Binding-site contacts:
Ligand atom C2 contacts residue LEU108 of chain 34.E at 3.5 Å (hydrophobic).
Ligand atom C4 contacts residue ASN44 of chain 34.E at 4.3 Å.
Ligand atom C8 contacts residue LEU108 of chain 34.E at 3.7 Å (hydrophobic).
Ligand atom N2 contacts residue ILE109 of chain 34.E at 4.5 Å.
Ligand atom C6 contacts residue GLU55 of chain 48.E at 3.5 Å.
Ligand atom C8 contacts residue VAL62 of chain 34.E at 3.8 Å (hydrophobic).
Ligand atom C7 contacts residue LEU108 of chain 34.E at 3.6 Å (hydrophobic).
Ligand atom C7 contacts residue ASN44 of chain 34.E at 3.4 Å.
Ligand atom O7 contacts residue THR146 of chain 34.E at 3.3 Å.
Ligand atom C3 contacts residue LEU108 of chain 34.E at 3.5 Å (hydrophobic).
Ligand atom O6 contacts residue ARG110 of chain 34.E at 2.9 Å (salt-bridge).
Ligand atom O6 contacts residue GLU55 of chain 48.E at 3.7 Å.
Ligand atom N2 contacts residue LEU108 of chain 34.E at 2.7 Å (h-bond).
Ligand atom C3 contacts residue ASN44 of chain 34.E at 3.8 Å.
Ligand atom O6 contacts residue VAL45 of chain 34.E at 3.9 Å.
Ligand atom N2 contacts residue ASN44 of chain 34.E at 2.9 Å (h-bond).
Ligand atom O5 contacts residue ASN44 of chain 34.E at 2.4 Å (h-bond).
Ligand atom O3 contacts residue LEU108 of chain 34.E at 4.0 Å.
Ligand atom C2 contacts residue ASN44 of chain 34.E at 2.5 Å.
Ligand atom O7 contacts residue ASN44 of chain 34.E at 3.7 Å.
Ligand atom C1 contacts residue LEU108 of chain 34.E at 3.9 Å (hydrophobic).
Ligand atom C8 contacts residue ASN44 of chain 34.E at 4.5 Å.
Ligand atom C7 contacts residue THR146 of chain 34.E at 4.2 Å.
Ligand atom O7 contacts residue LEU108 of chain 34.E at 3.7 Å.
Ligand atom C8 contacts residue THR146 of chain 34.E at 4.1 Å.
Ligand atom C8 contacts residue ILE109 of chain 34.E at 3.8 Å (hydrophobic).
Ligand atom C6 contacts residue ARG110 of chain 34.E at 3.5 Å.
Ligand atom C5 contacts residue ASN44 of chain 34.E at 3.7 Å.
Ligand atom C1 contacts residue ASN44 of chain 34.E at 1.4 Å.
Ligand atom C5 contacts residue ARG110 of chain 34.E at 4.4 Å.

The small molecule below binds the protein below.
Small molecule (SMILES): CC(=O)N[C@H]1[C@H](O[C@H]2[C@H](O)[C@@H](NC(C)=O)CO[C@@H]2CO)O[C@H](CO)[C@@H](O[C@@H]2O[C@H](CO)[C@@H](O)[C@H](O[C@H]3O[C@H](CO)[C@@H](O)[C@H](O)[C@@H]3O)[C@@H]2O)[C@@H]1O

Sequence of chain 48.E:
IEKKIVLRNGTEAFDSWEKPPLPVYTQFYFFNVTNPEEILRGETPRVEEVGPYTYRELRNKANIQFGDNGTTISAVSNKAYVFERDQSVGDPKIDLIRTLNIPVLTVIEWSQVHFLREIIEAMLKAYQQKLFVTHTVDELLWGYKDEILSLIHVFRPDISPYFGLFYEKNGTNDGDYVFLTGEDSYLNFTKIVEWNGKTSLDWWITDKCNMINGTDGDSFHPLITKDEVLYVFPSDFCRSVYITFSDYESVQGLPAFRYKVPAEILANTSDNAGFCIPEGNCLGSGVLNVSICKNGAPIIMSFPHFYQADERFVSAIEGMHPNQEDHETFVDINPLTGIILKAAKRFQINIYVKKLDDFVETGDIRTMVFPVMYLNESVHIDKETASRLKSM

Sequence of chain 34.E:
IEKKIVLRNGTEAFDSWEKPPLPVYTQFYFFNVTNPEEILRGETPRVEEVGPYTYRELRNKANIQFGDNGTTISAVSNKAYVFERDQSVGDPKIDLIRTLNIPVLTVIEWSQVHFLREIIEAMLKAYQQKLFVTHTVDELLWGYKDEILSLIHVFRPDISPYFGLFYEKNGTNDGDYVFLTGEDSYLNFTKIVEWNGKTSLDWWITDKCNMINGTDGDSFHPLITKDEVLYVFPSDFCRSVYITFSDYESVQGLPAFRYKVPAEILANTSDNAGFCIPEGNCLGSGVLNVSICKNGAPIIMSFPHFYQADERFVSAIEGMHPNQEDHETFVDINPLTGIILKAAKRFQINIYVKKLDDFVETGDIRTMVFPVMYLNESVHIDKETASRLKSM